Binding-site contacts:
Ligand atom CAD contacts residue TYR51 of chain 1.A at 3.4 Å (hydrophobic).
Ligand atom OAG contacts residue LEU2 of chain 1.A at 3.5 Å.
Ligand atom CBD contacts residue LEU85 of chain 1.A at 3.8 Å (hydrophobic).
Ligand atom CBC contacts residue PRO59 of chain 1.A at 3.5 Å (hydrophobic).
Ligand atom CAA contacts residue LYS48 of chain 1.A at 3.8 Å.
Ligand atom CAR contacts residue LEU85 of chain 1.A at 3.6 Å (hydrophobic).
Ligand atom CAY contacts residue CYS57 of chain 1.A at 4.1 Å (hydrophobic).
Ligand atom CAJ contacts residue TYR51 of chain 1.A at 3.9 Å (hydrophobic).
Ligand atom CBC contacts residue ASP58 of chain 1.A at 3.9 Å.
Ligand atom CAS contacts residue PRO59 of chain 1.A at 3.7 Å (hydrophobic).
Ligand atom CAS contacts residue ASP62 of chain 1.A at 3.9 Å.
Ligand atom CAC contacts residue VAL30 of chain 1.A at 3.9 Å (hydrophobic).
Ligand atom CAT contacts residue LEU85 of chain 1.A at 3.9 Å (hydrophobic).
Ligand atom CAB contacts residue VAL30 of chain 1.A at 3.5 Å (hydrophobic).
Ligand atom CAZ contacts residue ASP62 of chain 1.A at 4.1 Å.
Ligand atom CAH contacts residue VAL30 of chain 1.A at 4.1 Å (hydrophobic).
Ligand atom CBD contacts residue LYS61 of chain 1.A at 3.8 Å.
Ligand atom CAC contacts residue TYR51 of chain 1.A at 3.6 Å (hydrophobic).
Ligand atom CAE contacts residue TYR51 of chain 1.A at 3.8 Å (hydrophobic).
Ligand atom CAL contacts residue LEU2 of chain 1.A at 4.1 Å (hydrophobic).
Ligand atom CAH contacts residue HIS47 of chain 1.A at 4.1 Å.
Ligand atom CAH contacts residue LEU5 of chain 1.A at 4.0 Å (hydrophobic).
Ligand atom CAL contacts residue TYR51 of chain 1.A at 3.5 Å (hydrophobic).
Ligand atom CAH contacts residue GLY29 of chain 1.A at 3.4 Å.
Ligand atom OAW contacts residue PRO59 of chain 1.A at 3.6 Å.
Ligand atom CAQ contacts residue ASP62 of chain 1.A at 3.6 Å.
Ligand atom NAK contacts residue TYR51 of chain 1.A at 3.4 Å.
Ligand atom CAB contacts residue GLY29 of chain 1.A at 3.6 Å.
Ligand atom CBA contacts residue TYR51 of chain 1.A at 3.7 Å (hydrophobic).
Ligand atom CAA contacts residue VAL30 of chain 1.A at 3.6 Å (hydrophobic).
Ligand atom OAG contacts residue VAL30 of chain 1.A at 4.1 Å.
Ligand atom OAX contacts residue LEU54 of chain 1.A at 4.0 Å.
Ligand atom CAB contacts residue LYS48 of chain 1.A at 3.5 Å.
Ligand atom CAQ contacts residue PRO59 of chain 1.A at 3.0 Å (hydrophobic).
Ligand atom OAG contacts residue TYR51 of chain 1.A at 4.0 Å.
Ligand atom OBB contacts residue TYR51 of chain 1.A at 3.8 Å.
Ligand atom CAH contacts residue LEU2 of chain 1.A at 3.9 Å (hydrophobic).
Ligand atom CAY contacts residue LEU54 of chain 1.A at 3.2 Å (hydrophobic).
Ligand atom CBC contacts residue ASP62 of chain 1.A at 3.7 Å.
Ligand atom CBC contacts residue LYS61 of chain 1.A at 3.8 Å.

This small molecule binds to this protein.
Small molecule (SMILES): C/C=C1/C[N@@+]2(C)[C@H]3C[C@@H]1[C@@](CO)(C(=O)OC)[C@@H]2Cc1c3n(C)c2c(OC)cccc12

Sequence of chain 1.A:
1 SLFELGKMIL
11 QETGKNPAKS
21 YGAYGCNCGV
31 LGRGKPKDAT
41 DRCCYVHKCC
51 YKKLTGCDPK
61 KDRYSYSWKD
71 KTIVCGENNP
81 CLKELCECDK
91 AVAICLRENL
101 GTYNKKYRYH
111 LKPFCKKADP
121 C